Binding-site contacts:
Ligand atom O49 contacts residue SER140 of chain 1.F at 2.6 Å (h-bond).
Ligand atom N40 contacts residue HIS58 of chain 1.F at 3.3 Å (h-bond).
Ligand atom C26 contacts residue ARG156 of chain 1.F at 3.3 Å.
Ligand atom C12 contacts residue ASP80 of chain 1.F at 3.4 Å.
Ligand atom O46 contacts residue SER140 of chain 1.F at 3.3 Å (h-bond).
Ligand atom O46 contacts residue SER139 of chain 1.F at 3.5 Å (h-bond).
Ligand atom N16 contacts residue HIS58 of chain 1.F at 3.2 Å.
Ligand atom C19 contacts residue TYR57 of chain 1.F at 3.5 Å (hydrophobic).
Ligand atom O39 contacts residue LYS137 of chain 1.F at 2.8 Å (salt-bridge).
Ligand atom C36 contacts residue VAL133 of chain 1.F at 3.5 Å (hydrophobic).
Ligand atom S17 contacts residue ASP82 of chain 1.F at 3.6 Å (salt-bridge).
Ligand atom C12 contacts residue ARG156 of chain 1.F at 3.1 Å.
Ligand atom C35 contacts residue VAL133 of chain 1.F at 3.3 Å (hydrophobic).
Ligand atom F13 contacts residue ASP80 of chain 1.F at 3.5 Å.
Ligand atom C38 contacts residue LEU136 of chain 1.F at 3.4 Å (hydrophobic).
Ligand atom N45 contacts residue SER140 of chain 1.F at 3.5 Å (h-bond).
Ligand atom O50 contacts residue LYS137 of chain 1.F at 3.1 Å.
Ligand atom O49 contacts residue GLY138 of chain 1.F at 3.3 Å.
Ligand atom S47 contacts residue SER140 of chain 1.F at 3.5 Å (h-bond).
Ligand atom C42 contacts residue PHE155 of chain 1.F at 3.6 Å (hydrophobic).
Ligand atom C44 contacts residue SER140 of chain 1.F at 3.4 Å.
Ligand atom O46 contacts residue GLY138 of chain 1.F at 3.0 Å (h-bond).
Ligand atom O50 contacts residue GLY138 of chain 1.F at 3.0 Å (h-bond).
Ligand atom C36 contacts residue ALA158 of chain 1.F at 3.4 Å (hydrophobic).
Ligand atom C43 contacts residue PHE155 of chain 1.F at 3.2 Å (hydrophobic).
Ligand atom N40 contacts residue ARG156 of chain 1.F at 2.8 Å (salt-bridge).
Ligand atom C3 contacts residue ARG156 of chain 1.F at 3.5 Å.
Ligand atom F13 contacts residue ASP82 of chain 1.F at 3.5 Å.
Ligand atom N7 contacts residue ASP82 of chain 1.F at 3.5 Å.
Ligand atom C15 contacts residue HIS58 of chain 1.F at 3.5 Å.
Ligand atom C18 contacts residue HIS58 of chain 1.F at 3.6 Å.
Ligand atom O49 contacts residue PHE44 of chain 1.F at 3.5 Å.
Ligand atom C52 contacts residue GLY59 of chain 1.F at 3.5 Å.
Ligand atom C5 contacts residue ARG156 of chain 1.F at 3.4 Å.
Ligand atom O11 contacts residue ARG156 of chain 1.F at 3.1 Å (salt-bridge).
Ligand atom C29 contacts residue LYS137 of chain 1.F at 3.4 Å.
Ligand atom O30 contacts residue ALA158 of chain 1.F at 3.3 Å (h-bond).
Ligand atom N45 contacts residue LYS137 of chain 1.F at 3.5 Å (salt-bridge).
Ligand atom C52 contacts residue HIS58 of chain 1.F at 3.5 Å.
Ligand atom N45 contacts residue HIS58 of chain 1.F at 3.2 Å (h-bond).

Sequence of chain 1.F:
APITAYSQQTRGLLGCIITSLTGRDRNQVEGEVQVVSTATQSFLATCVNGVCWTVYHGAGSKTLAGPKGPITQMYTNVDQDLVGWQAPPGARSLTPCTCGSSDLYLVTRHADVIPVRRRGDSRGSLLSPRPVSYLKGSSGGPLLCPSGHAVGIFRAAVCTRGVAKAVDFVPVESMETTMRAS

The protein below binds the small molecule below.
Small molecule (SMILES): COc1ccc2c(O[C@H]3C[C@H]4C(=O)N(C)CCCC/C=C\[C@@H]5C[C@@]5(C(=O)NS(=O)(=O)C5(C)CC5)NC(=O)N4C3)cc(-c3nc(C(C)C)cs3)nc2c1F